Binding-site contacts:
Ligand atom C02 contacts residue HIS285 of chain 1.B at 3.5 Å.
Ligand atom C04 contacts residue TRP115 of chain 1.B at 3.4 Å (hydrophobic).
Ligand atom C13 contacts residue PHE211 of chain 1.B at 3.5 Å (hydrophobic).
Ligand atom C15 contacts residue PHE176 of chain 1.B at 3.4 Å (hydrophobic).
Ligand atom C14 contacts residue TRP192 of chain 1.B at 4.0 Å (hydrophobic).
Ligand atom C14 contacts residue GOL1 of chain 1.P at 3.8 Å.
Ligand atom C11 contacts residue SER114 of chain 1.B at 4.0 Å.
Ligand atom C13 contacts residue LEU38 of chain 1.B at 3.6 Å (hydrophobic).
Ligand atom C14 contacts residue LEU38 of chain 1.B at 3.7 Å (hydrophobic).
Ligand atom C04 contacts residue VAL140 of chain 1.B at 4.2 Å (hydrophobic).
Ligand atom C15 contacts residue GOL1 of chain 1.S at 4.1 Å.
Ligand atom C16 contacts residue PHE176 of chain 1.B at 3.5 Å (hydrophobic).
Ligand atom C16 contacts residue TRP192 of chain 1.B at 3.7 Å (hydrophobic).
Ligand atom C16 contacts residue PHE179 of chain 1.B at 3.7 Å (hydrophobic).
Ligand atom O1 contacts residue GOL1 of chain 1.Q at 3.0 Å (h-bond).
Ligand atom C04 contacts residue SER114 of chain 1.B at 1.6 Å.
Ligand atom O1 contacts residue LEU38 of chain 1.B at 3.0 Å (h-bond).
Ligand atom C11 contacts residue LEU38 of chain 1.B at 4.3 Å (hydrophobic).
Ligand atom C04 contacts residue HIS285 of chain 1.B at 4.1 Å.
Ligand atom C12 contacts residue GOL1 of chain 1.Q at 3.6 Å.
Ligand atom O1 contacts residue GLY37 of chain 1.B at 4.0 Å.
Ligand atom O1 contacts residue TRP115 of chain 1.B at 2.8 Å (h-bond).
Ligand atom C15 contacts residue TRP192 of chain 1.B at 3.9 Å (hydrophobic).
Ligand atom C12 contacts residue TRP192 of chain 1.B at 3.7 Å (hydrophobic).
Ligand atom C04 contacts residue GOL1 of chain 1.Q at 3.4 Å.
Ligand atom C02 contacts residue SER114 of chain 1.B at 2.5 Å.
Ligand atom C14 contacts residue GOL1 of chain 1.S at 4.0 Å.
Ligand atom C11 contacts residue TRP192 of chain 1.B at 3.6 Å (hydrophobic).
Ligand atom C2 contacts residue VAL140 of chain 1.B at 3.6 Å (hydrophobic).
Ligand atom C11 contacts residue GOL1 of chain 1.Q at 3.9 Å.
Ligand atom C15 contacts residue LEU38 of chain 1.B at 4.2 Å (hydrophobic).
Ligand atom C2 contacts residue TRP115 of chain 1.B at 3.6 Å (hydrophobic).
Ligand atom C2 contacts residue SER114 of chain 1.B at 2.5 Å.
Ligand atom C13 contacts residue TRP192 of chain 1.B at 3.9 Å (hydrophobic).
Ligand atom O1 contacts residue SER114 of chain 1.B at 2.4 Å (h-bond).
Ligand atom C13 contacts residue GOL1 of chain 1.P at 4.1 Å.
Ligand atom C02 contacts residue TRP192 of chain 1.B at 4.2 Å (hydrophobic).
Ligand atom C02 contacts residue GOL1 of chain 1.Q at 3.1 Å.
Ligand atom C12 contacts residue LEU38 of chain 1.B at 3.3 Å (hydrophobic).
Ligand atom C14 contacts residue PHE211 of chain 1.B at 3.9 Å (hydrophobic).

A protein and the small-molecule ligand that binds it are described below.
Small molecule (SMILES): C[C@@H](O)Cc1ccccc1

Sequence of chain 1.B:
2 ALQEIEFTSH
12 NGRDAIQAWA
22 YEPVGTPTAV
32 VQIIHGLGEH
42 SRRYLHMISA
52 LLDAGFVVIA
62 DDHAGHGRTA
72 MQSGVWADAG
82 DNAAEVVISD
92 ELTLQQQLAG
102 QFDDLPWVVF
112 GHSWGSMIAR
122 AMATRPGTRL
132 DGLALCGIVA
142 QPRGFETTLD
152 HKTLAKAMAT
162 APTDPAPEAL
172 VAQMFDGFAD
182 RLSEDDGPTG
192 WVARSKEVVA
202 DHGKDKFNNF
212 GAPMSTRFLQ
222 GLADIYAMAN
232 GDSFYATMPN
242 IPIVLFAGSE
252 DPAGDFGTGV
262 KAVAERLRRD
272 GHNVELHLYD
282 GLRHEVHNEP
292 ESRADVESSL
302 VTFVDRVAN